A protein and the small-molecule ligand that binds it are described below.
Small molecule (SMILES): CC(=O)N[C@@H]1[C@@H](O)[C@H](O)[C@@H](CO)O[C@H]1O

Sequence of chain 1.D:
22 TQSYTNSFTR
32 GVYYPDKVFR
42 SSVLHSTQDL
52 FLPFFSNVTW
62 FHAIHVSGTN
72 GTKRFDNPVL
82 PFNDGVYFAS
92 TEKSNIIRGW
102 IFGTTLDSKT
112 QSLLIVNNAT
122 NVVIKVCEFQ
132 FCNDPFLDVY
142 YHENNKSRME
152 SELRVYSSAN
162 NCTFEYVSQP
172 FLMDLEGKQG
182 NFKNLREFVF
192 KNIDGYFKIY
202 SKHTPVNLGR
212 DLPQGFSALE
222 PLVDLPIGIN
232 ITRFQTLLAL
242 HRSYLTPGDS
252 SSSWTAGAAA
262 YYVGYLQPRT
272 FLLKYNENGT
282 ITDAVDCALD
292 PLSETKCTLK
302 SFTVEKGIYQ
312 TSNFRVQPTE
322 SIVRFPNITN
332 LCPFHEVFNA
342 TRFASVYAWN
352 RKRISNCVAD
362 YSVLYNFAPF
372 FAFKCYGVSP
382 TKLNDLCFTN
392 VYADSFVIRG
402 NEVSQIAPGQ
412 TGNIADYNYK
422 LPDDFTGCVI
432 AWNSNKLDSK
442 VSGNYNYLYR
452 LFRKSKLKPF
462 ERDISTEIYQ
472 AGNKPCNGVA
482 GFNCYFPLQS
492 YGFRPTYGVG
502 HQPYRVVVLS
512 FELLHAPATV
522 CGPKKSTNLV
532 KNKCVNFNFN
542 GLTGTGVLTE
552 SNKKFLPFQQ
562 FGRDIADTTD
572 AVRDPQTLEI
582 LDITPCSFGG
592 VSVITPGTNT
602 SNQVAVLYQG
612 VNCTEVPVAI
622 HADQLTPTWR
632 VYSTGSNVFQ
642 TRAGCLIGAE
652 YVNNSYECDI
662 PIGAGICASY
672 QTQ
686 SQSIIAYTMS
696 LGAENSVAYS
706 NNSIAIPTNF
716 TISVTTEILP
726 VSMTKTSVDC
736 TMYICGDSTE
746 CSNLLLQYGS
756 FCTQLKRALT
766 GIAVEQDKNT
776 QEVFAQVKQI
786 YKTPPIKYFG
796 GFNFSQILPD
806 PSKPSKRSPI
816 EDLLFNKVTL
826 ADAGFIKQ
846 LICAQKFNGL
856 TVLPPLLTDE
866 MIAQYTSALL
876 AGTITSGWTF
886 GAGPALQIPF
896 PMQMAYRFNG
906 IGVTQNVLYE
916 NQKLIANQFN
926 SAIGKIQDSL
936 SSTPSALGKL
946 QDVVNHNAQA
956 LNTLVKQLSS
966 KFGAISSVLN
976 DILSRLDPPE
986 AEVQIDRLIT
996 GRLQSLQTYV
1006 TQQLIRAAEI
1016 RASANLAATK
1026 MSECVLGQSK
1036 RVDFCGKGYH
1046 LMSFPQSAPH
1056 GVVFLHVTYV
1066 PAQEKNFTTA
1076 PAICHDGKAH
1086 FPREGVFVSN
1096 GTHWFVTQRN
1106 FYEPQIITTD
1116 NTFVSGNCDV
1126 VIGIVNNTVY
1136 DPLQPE

Binding-site contacts:
Ligand atom C8 contacts residue ASN122 of chain 1.D at 3.9 Å.
Ligand atom C8 contacts residue ASN119 of chain 1.D at 3.5 Å.
Ligand atom C7 contacts residue ASN122 of chain 1.D at 4.3 Å.
Ligand atom O7 contacts residue ASN119 of chain 1.D at 3.7 Å.
Ligand atom C2 contacts residue ASN119 of chain 1.D at 3.6 Å.
Ligand atom O5 contacts residue ASN119 of chain 1.D at 3.8 Å.
Ligand atom O7 contacts residue ASN122 of chain 1.D at 4.1 Å.
Ligand atom O5 contacts residue ALA120 of chain 1.D at 4.4 Å.
Ligand atom N2 contacts residue ASN119 of chain 1.D at 3.0 Å (h-bond).
Ligand atom C1 contacts residue ASN119 of chain 1.D at 3.2 Å.
Ligand atom C7 contacts residue ASN119 of chain 1.D at 3.2 Å.
Ligand atom O6 contacts residue ALA120 of chain 1.D at 4.2 Å.